The small molecule below binds the protein below.
Small molecule (SMILES): CC(=O)N[C@H]1[C@H](O[C@H]2[C@H](O)[C@@H](NC(C)=O)CO[C@@H]2CO[C@H]2O[C@@H](C)[C@@H](O)[C@@H](O)[C@@H]2O)O[C@H](CO)[C@@H](O[C@@H]2O[C@H](CO[C@H]3O[C@H](CO)[C@@H](O)[C@H](O)[C@@H]3O[C@@H]3O[C@H](CO)[C@@H](O[C@@H]4O[C@H](CO)[C@H](O)[C@H](O)[C@H]4O)[C@H](O)[C@H]3NC(C)=O)[C@@H](O)[C@H](O[C@H]3O[C@H](CO)[C@@H](O)[C@H](O)[C@@H]3O[C@@H]3O[C@H](CO)[C@@H](O)[C@H](O)[C@H]3NC(C)=O)[C@@H]2O)[C@@H]1O

Sequence of chain 5.A:
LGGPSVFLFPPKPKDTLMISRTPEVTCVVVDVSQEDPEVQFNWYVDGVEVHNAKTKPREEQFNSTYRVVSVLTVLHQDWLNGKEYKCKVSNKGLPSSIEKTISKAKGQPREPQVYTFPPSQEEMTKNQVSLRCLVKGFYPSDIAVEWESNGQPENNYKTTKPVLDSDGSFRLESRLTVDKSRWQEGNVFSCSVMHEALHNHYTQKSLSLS

Binding-site contacts:
Ligand atom O2 contacts residue PRO10 of chain 5.A at 3.0 Å (h-bond).
Ligand atom O5 contacts residue PHE7 of chain 5.A at 3.5 Å.
Ligand atom C1 contacts residue ASP31 of chain 5.A at 3.7 Å.
Ligand atom O2 contacts residue THR26 of chain 5.A at 2.7 Å (h-bond).
Ligand atom C3 contacts residue ASN63 of chain 5.A at 3.8 Å.
Ligand atom C2 contacts residue THR26 of chain 5.A at 3.4 Å.
Ligand atom N2 contacts residue ASP31 of chain 5.A at 2.8 Å (salt-bridge).
Ligand atom C3 contacts residue PHE7 of chain 5.A at 3.6 Å (hydrophobic).
Ligand atom C3 contacts residue THR26 of chain 5.A at 3.6 Å.
Ligand atom C1 contacts residue THR26 of chain 5.A at 3.5 Å.
Ligand atom C8 contacts residue LYS100 of chain 5.A at 3.4 Å.
Ligand atom C1 contacts residue THR65 of chain 5.A at 3.8 Å.
Ligand atom O6 contacts residue PHE7 of chain 5.A at 3.6 Å.
Ligand atom C5 contacts residue GLN61 of chain 5.A at 3.6 Å.
Ligand atom C4 contacts residue LYS12 of chain 5.A at 3.3 Å.
Ligand atom C6 contacts residue THR26 of chain 5.A at 3.7 Å.
Ligand atom O3 contacts residue GLU24 of chain 5.A at 3.3 Å (salt-bridge).
Ligand atom O4 contacts residue LYS12 of chain 5.A at 2.9 Å.
Ligand atom C5 contacts residue ASN63 of chain 5.A at 3.6 Å.
Ligand atom C2 contacts residue ASP31 of chain 5.A at 3.4 Å.
Ligand atom O3 contacts residue ASP31 of chain 5.A at 3.6 Å (salt-bridge).
Ligand atom C1 contacts residue ASN63 of chain 5.A at 1.4 Å.
Ligand atom O5 contacts residue GLN61 of chain 5.A at 3.1 Å (h-bond).
Ligand atom C3 contacts residue ASP31 of chain 5.A at 3.2 Å.
Ligand atom O6 contacts residue PHE7 of chain 5.A at 3.4 Å.
Ligand atom N2 contacts residue ASN63 of chain 5.A at 2.8 Å (h-bond).
Ligand atom C5 contacts residue PHE9 of chain 5.A at 3.8 Å (hydrophobic).
Ligand atom C7 contacts residue ASN63 of chain 5.A at 3.4 Å.
Ligand atom C6 contacts residue GLN61 of chain 5.A at 3.4 Å.
Ligand atom C6 contacts residue PHE62 of chain 5.A at 3.6 Å (hydrophobic).
Ligand atom C2 contacts residue PHE7 of chain 5.A at 3.5 Å (hydrophobic).
Ligand atom O6 contacts residue PHE9 of chain 5.A at 3.6 Å.
Ligand atom C6 contacts residue GLN61 of chain 5.A at 3.4 Å.
Ligand atom C2 contacts residue PRO10 of chain 5.A at 3.7 Å (hydrophobic).
Ligand atom O2 contacts residue GLU24 of chain 5.A at 3.3 Å (salt-bridge).
Ligand atom O5 contacts residue ASN63 of chain 5.A at 2.4 Å (h-bond).
Ligand atom O4 contacts residue VAL30 of chain 5.A at 3.8 Å.
Ligand atom O7 contacts residue ARG67 of chain 5.A at 3.3 Å (salt-bridge).
Ligand atom C8 contacts residue ASN63 of chain 5.A at 3.7 Å.
Ligand atom C2 contacts residue ASN63 of chain 5.A at 2.5 Å.